Sequence of chain 1.F:
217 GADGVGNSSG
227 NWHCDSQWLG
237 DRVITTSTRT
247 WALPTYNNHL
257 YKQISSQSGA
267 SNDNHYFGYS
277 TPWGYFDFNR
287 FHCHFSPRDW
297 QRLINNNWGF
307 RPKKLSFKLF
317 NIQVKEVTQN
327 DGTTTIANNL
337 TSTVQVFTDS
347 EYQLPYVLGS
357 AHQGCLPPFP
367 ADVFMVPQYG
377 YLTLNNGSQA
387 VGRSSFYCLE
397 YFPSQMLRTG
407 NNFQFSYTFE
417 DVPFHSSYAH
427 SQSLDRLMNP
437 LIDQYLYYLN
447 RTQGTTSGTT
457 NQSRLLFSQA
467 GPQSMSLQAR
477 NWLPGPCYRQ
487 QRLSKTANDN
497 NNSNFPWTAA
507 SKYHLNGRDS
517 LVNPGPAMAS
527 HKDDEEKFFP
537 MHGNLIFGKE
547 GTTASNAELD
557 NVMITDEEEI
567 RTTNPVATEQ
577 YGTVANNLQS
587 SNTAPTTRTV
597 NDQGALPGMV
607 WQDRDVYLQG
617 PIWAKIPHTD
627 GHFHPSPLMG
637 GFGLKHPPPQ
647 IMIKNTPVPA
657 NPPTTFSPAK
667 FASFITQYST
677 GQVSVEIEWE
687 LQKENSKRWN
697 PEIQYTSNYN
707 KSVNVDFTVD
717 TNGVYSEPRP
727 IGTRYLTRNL

A small-molecule ligand and the protein it binds are described below.
Small molecule (SMILES): Nc1ncnc2c1ncn2[C@H]1C[C@H](O)[C@@H](COP(=O)(O)O)O1

Binding-site contacts:
Ligand atom O5' contacts residue PHE629 of chain 1.F at 4.2 Å.
Ligand atom N6 contacts residue PRO633 of chain 1.F at 4.1 Å.
Ligand atom C4 contacts residue PRO419 of chain 1.F at 4.2 Å (hydrophobic).
Ligand atom N6 contacts residue SER632 of chain 1.F at 3.9 Å.
Ligand atom C2' contacts residue PRO419 of chain 1.F at 4.0 Å (hydrophobic).
Ligand atom N6 contacts residue GLY637 of chain 1.F at 4.1 Å.
Ligand atom N7 contacts residue HIS630 of chain 1.F at 4.1 Å.
Ligand atom N6 contacts residue PRO631 of chain 1.F at 3.9 Å.
Ligand atom O2P contacts residue PHE629 of chain 1.F at 4.0 Å.
Ligand atom N6 contacts residue VAL418 of chain 1.F at 3.6 Å.
Ligand atom N9 contacts residue HIS630 of chain 1.F at 4.2 Å.
Ligand atom C8 contacts residue HIS630 of chain 1.F at 3.4 Å.
Ligand atom O4' contacts residue PRO631 of chain 1.F at 3.8 Å.
Ligand atom N1 contacts residue VAL418 of chain 1.F at 3.8 Å.
Ligand atom C6 contacts residue VAL418 of chain 1.F at 3.8 Å (hydrophobic).
Ligand atom O2P contacts residue PRO631 of chain 1.F at 3.8 Å.
Ligand atom C6 contacts residue PRO419 of chain 1.F at 4.4 Å (hydrophobic).
Ligand atom C5 contacts residue PRO419 of chain 1.F at 4.2 Å (hydrophobic).
Ligand atom C8 contacts residue PRO419 of chain 1.F at 4.3 Å (hydrophobic).
Ligand atom C4 contacts residue PRO631 of chain 1.F at 4.4 Å (hydrophobic).
Ligand atom N3 contacts residue PRO419 of chain 1.F at 4.3 Å.
Ligand atom C5 contacts residue PRO631 of chain 1.F at 4.4 Å (hydrophobic).
Ligand atom N6 contacts residue PHE638 of chain 1.F at 3.8 Å.
Ligand atom C6 contacts residue SER632 of chain 1.F at 4.3 Å.
Ligand atom N1 contacts residue GLY639 of chain 1.F at 2.9 Å (h-bond).
Ligand atom N1 contacts residue ILE622 of chain 1.F at 4.4 Å.
Ligand atom O5' contacts residue PRO631 of chain 1.F at 4.1 Å.
Ligand atom C1' contacts residue HIS630 of chain 1.F at 4.0 Å.
Ligand atom C5 contacts residue SER632 of chain 1.F at 4.3 Å.
Ligand atom N9 contacts residue PRO419 of chain 1.F at 4.2 Å.
Ligand atom C6 contacts residue GLY639 of chain 1.F at 3.7 Å.
Ligand atom O2P contacts residue HIS628 of chain 1.F at 4.3 Å.
Ligand atom O4' contacts residue HIS630 of chain 1.F at 4.4 Å.
Ligand atom N7 contacts residue SER632 of chain 1.F at 3.8 Å.
Ligand atom C6 contacts residue PRO631 of chain 1.F at 4.0 Å (hydrophobic).
Ligand atom N1 contacts residue PRO631 of chain 1.F at 4.2 Å.
Ligand atom C2 contacts residue PRO419 of chain 1.F at 4.4 Å (hydrophobic).
Ligand atom N6 contacts residue GLY639 of chain 1.F at 2.8 Å (h-bond).
Ligand atom C2 contacts residue GLY639 of chain 1.F at 3.7 Å.
Ligand atom N7 contacts residue PRO419 of chain 1.F at 4.4 Å.